This small molecule binds to this protein.
Small molecule (SMILES): CC(=O)N[C@H]1[C@H](O[C@H]2[C@H](O)[C@@H](NC(C)=O)CO[C@@H]2CO)O[C@H](CO)[C@@H](O)[C@@H]1O

Binding-site contacts:
Ligand atom C6 contacts residue THR872 of chain 1.D at 3.8 Å.
Ligand atom C3 contacts residue ASN870 of chain 1.D at 3.9 Å.
Ligand atom O6 contacts residue THR872 of chain 1.D at 4.2 Å.
Ligand atom C5 contacts residue ASN870 of chain 1.D at 3.5 Å.
Ligand atom C2 contacts residue ASN870 of chain 1.D at 2.6 Å.
Ligand atom C4 contacts residue ASN870 of chain 1.D at 4.3 Å.
Ligand atom O5 contacts residue THR872 of chain 1.D at 4.1 Å.
Ligand atom N2 contacts residue ASN870 of chain 1.D at 3.0 Å (h-bond).
Ligand atom C5 contacts residue THR872 of chain 1.D at 4.3 Å.
Ligand atom C6 contacts residue ASN870 of chain 1.D at 4.2 Å.
Ligand atom O5 contacts residue ASN870 of chain 1.D at 2.4 Å (h-bond).
Ligand atom C1 contacts residue ASN870 of chain 1.D at 1.4 Å.
Ligand atom C8 contacts residue ASN870 of chain 1.D at 4.4 Å.
Ligand atom C7 contacts residue ASN870 of chain 1.D at 3.2 Å.
Ligand atom O7 contacts residue ASN870 of chain 1.D at 3.0 Å (h-bond).
Ligand atom C6 contacts residue GLN1009 of chain 1.D at 3.4 Å.
Ligand atom O6 contacts residue GLN1009 of chain 1.D at 3.8 Å.

Sequence of chain 1.D:
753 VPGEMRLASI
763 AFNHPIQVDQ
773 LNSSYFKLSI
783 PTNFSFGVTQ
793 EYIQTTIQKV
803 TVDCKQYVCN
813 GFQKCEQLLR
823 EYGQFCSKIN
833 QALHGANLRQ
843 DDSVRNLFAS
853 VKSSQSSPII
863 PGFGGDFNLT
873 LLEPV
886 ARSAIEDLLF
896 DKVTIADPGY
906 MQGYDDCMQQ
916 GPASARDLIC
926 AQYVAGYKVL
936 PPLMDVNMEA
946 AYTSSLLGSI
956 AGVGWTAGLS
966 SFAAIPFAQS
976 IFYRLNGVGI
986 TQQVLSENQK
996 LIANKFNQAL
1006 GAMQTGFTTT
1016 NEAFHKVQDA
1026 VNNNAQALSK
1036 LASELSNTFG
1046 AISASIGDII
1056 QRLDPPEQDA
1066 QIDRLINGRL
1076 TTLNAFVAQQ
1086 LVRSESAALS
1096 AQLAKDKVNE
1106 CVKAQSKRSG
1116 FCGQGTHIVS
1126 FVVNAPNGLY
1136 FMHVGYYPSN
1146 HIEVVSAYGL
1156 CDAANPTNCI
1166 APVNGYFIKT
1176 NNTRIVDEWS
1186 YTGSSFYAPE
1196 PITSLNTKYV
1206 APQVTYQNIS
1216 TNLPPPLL